This small molecule binds to this protein.
Small molecule (SMILES): C=C(C)[C@]12C[C@@H](C)[C@@]34O[C@](Cc5ccccc5)(O[C@@H]1[C@@H]3C=C(COC(=O)Cc1ccc(O)c(OC)c1)C[C@]1(O)C(=O)C(C)=C[C@@H]41)O2

Binding-site contacts:
Ligand atom CBR contacts residue ARG452 of chain 1.B at 3.6 Å.
Ligand atom CBB contacts residue LEU410 of chain 1.B at 2.9 Å (hydrophobic).
Ligand atom CBI contacts residue ILE540 of chain 1.D at 3.6 Å (hydrophobic).
Ligand atom CBL contacts residue LEU541 of chain 1.D at 3.5 Å (hydrophobic).
Ligand atom OAI contacts residue ARG452 of chain 1.B at 3.3 Å (salt-bridge).
Ligand atom CBC contacts residue ILE468 of chain 1.B at 3.7 Å (hydrophobic).
Ligand atom CBF contacts residue PHE486 of chain 1.D at 3.4 Å (hydrophobic).
Ligand atom CBP contacts residue LEU448 of chain 1.B at 3.0 Å (hydrophobic).
Ligand atom OAE contacts residue MET442 of chain 1.B at 3.2 Å.
Ligand atom OAI contacts residue SER407 of chain 1.B at 2.5 Å (h-bond).
Ligand atom CBJ contacts residue LEU541 of chain 1.D at 3.4 Å (hydrophobic).
Ligand atom CBT contacts residue SER407 of chain 1.B at 2.5 Å.
Ligand atom CBL contacts residue ILE540 of chain 1.D at 3.1 Å (hydrophobic).
Ligand atom OAE contacts residue ALA441 of chain 1.B at 3.4 Å (h-bond).
Ligand atom CAN contacts residue MET442 of chain 1.B at 3.6 Å (hydrophobic).
Ligand atom CAL contacts residue LEU410 of chain 1.B at 3.6 Å (hydrophobic).
Ligand atom CBB contacts residue ILE409 of chain 1.B at 3.5 Å (hydrophobic).
Ligand atom CBN contacts residue LEU448 of chain 1.B at 3.1 Å (hydrophobic).
Ligand atom OAH contacts residue LEU410 of chain 1.B at 3.5 Å.
Ligand atom OAF contacts residue TYR406 of chain 1.B at 3.4 Å (h-bond).
Ligand atom CBO contacts residue LEU410 of chain 1.B at 3.5 Å (hydrophobic).
Ligand atom OAH contacts residue SER407 of chain 1.B at 2.8 Å (h-bond).
Ligand atom OAF contacts residue ILE468 of chain 1.B at 3.6 Å.
Ligand atom OAH contacts residue ASN446 of chain 1.B at 3.5 Å (h-bond).
Ligand atom CAT contacts residue MET442 of chain 1.B at 3.5 Å (hydrophobic).
Ligand atom CAU contacts residue LEU541 of chain 1.D at 3.6 Å (hydrophobic).
Ligand atom CAP contacts residue LEU410 of chain 1.B at 3.6 Å (hydrophobic).
Ligand atom CAV contacts residue LEU410 of chain 1.B at 3.4 Å (hydrophobic).
Ligand atom OAE contacts residue THR445 of chain 1.B at 2.8 Å (h-bond).
Ligand atom CBT contacts residue TYR449 of chain 1.B at 3.0 Å (hydrophobic).
Ligand atom CBR contacts residue ALA461 of chain 1.B at 3.4 Å (hydrophobic).
Ligand atom CBP contacts residue ILE464 of chain 1.B at 3.1 Å (hydrophobic).
Ligand atom OAG contacts residue THR445 of chain 1.B at 3.5 Å (h-bond).
Ligand atom OAD contacts residue MET442 of chain 1.B at 3.5 Å.
Ligand atom OAD contacts residue THR445 of chain 1.B at 3.6 Å.
Ligand atom CBM contacts residue LEU448 of chain 1.B at 3.3 Å (hydrophobic).
Ligand atom CBQ contacts residue LEU410 of chain 1.B at 3.7 Å (hydrophobic).
Ligand atom CBR contacts residue LEU448 of chain 1.B at 3.6 Å (hydrophobic).
Ligand atom CBS contacts residue SER407 of chain 1.B at 3.5 Å.
Ligand atom CAM contacts residue LEU410 of chain 1.B at 3.7 Å (hydrophobic).

Sequence of chain 1.D:
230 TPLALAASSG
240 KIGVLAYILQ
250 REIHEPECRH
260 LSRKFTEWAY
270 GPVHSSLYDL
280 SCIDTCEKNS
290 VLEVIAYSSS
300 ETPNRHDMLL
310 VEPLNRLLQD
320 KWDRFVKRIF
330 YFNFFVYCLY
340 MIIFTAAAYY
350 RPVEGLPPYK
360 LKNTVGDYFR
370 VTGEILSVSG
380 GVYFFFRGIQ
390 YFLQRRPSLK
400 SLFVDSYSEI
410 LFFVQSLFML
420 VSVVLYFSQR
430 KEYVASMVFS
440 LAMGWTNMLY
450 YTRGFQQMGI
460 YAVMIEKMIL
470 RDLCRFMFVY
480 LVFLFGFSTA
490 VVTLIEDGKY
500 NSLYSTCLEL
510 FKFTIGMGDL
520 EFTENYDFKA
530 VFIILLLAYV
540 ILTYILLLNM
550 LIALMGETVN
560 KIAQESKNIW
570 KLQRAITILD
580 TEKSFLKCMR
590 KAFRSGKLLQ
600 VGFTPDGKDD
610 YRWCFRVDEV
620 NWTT

Sequence of chain 1.B:
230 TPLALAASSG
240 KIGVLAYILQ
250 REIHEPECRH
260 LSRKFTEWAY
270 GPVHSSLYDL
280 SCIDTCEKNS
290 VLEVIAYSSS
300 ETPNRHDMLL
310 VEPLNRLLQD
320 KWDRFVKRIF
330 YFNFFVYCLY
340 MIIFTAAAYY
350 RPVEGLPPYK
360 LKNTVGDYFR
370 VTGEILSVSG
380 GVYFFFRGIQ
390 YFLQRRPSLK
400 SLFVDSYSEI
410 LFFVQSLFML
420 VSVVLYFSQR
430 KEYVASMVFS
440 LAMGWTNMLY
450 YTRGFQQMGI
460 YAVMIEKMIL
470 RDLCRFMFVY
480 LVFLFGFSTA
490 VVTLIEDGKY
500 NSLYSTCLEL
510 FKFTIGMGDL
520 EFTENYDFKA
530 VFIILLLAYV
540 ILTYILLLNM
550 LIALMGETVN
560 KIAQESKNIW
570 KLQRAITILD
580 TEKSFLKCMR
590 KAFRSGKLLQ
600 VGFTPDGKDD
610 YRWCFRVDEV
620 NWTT